Binding-site contacts:
Ligand atom C1 contacts residue ASN126 of chain 3.A at 1.4 Å.
Ligand atom C6 contacts residue PRO125 of chain 3.A at 4.4 Å (hydrophobic).
Ligand atom O5 contacts residue PRO125 of chain 3.A at 4.3 Å.
Ligand atom O7 contacts residue ASN126 of chain 3.A at 3.0 Å (h-bond).
Ligand atom C8 contacts residue SER162 of chain 3.A at 3.5 Å.
Ligand atom C5 contacts residue ASN126 of chain 3.A at 3.6 Å.
Ligand atom C2 contacts residue ASN126 of chain 3.A at 2.5 Å.
Ligand atom O5 contacts residue ASN126 of chain 3.A at 2.4 Å (h-bond).
Ligand atom C8 contacts residue LYS163 of chain 3.A at 3.8 Å.
Ligand atom C3 contacts residue ASN126 of chain 3.A at 3.7 Å.
Ligand atom O7 contacts residue SER162 of chain 3.A at 3.4 Å (h-bond).
Ligand atom O6 contacts residue PRO125 of chain 3.A at 3.6 Å.
Ligand atom C7 contacts residue SER162 of chain 3.A at 3.9 Å.
Ligand atom N2 contacts residue ASN126 of chain 3.A at 2.9 Å (h-bond).
Ligand atom C7 contacts residue ASN126 of chain 3.A at 3.3 Å.
Ligand atom C8 contacts residue ASN126 of chain 3.A at 4.3 Å.
Ligand atom C4 contacts residue ASN126 of chain 3.A at 4.2 Å.

Sequence of chain 3.A:
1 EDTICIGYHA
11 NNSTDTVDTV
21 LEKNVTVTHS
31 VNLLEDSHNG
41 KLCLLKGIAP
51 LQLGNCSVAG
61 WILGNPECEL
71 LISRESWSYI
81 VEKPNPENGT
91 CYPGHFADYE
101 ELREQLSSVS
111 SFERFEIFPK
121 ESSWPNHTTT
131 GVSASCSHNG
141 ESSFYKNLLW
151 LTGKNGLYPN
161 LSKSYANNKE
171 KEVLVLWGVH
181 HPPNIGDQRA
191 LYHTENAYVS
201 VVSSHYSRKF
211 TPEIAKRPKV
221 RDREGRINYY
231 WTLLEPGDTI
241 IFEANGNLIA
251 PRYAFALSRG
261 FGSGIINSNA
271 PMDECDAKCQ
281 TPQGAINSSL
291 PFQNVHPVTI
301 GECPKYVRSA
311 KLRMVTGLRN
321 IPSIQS

The protein below binds the small molecule below.
Small molecule (SMILES): CC(=O)N[C@H]1[C@H](O[C@H]2[C@H](O)[C@@H](NC(C)=O)CO[C@@H]2CO)O[C@H](CO)[C@@H](O)[C@@H]1O